Binding-site contacts:
Ligand atom N14 contacts residue MET216 of chain 2.C at 3.0 Å.
Ligand atom C20 contacts residue LEU275 of chain 2.C at 3.3 Å (hydrophobic).
Ligand atom C21 contacts residue LEU275 of chain 2.C at 3.6 Å (hydrophobic).
Ligand atom C25 contacts residue ASN279 of chain 2.C at 2.9 Å.
Ligand atom C41 contacts residue VAL215 of chain 2.C at 3.3 Å (hydrophobic).
Ligand atom C15 contacts residue LEU275 of chain 2.C at 3.5 Å (hydrophobic).
Ligand atom C25 contacts residue MET223 of chain 2.C at 3.7 Å (hydrophobic).
Ligand atom C24 contacts residue ASP220 of chain 2.C at 3.6 Å.
Ligand atom C44 contacts residue VAL215 of chain 2.C at 3.8 Å (hydrophobic).
Ligand atom C15 contacts residue MET216 of chain 2.C at 3.7 Å (hydrophobic).
Ligand atom C24 contacts residue LEU275 of chain 2.C at 3.4 Å (hydrophobic).
Ligand atom C19 contacts residue LEU158 of chain 2.C at 3.3 Å (hydrophobic).
Ligand atom C45 contacts residue LEU61 of chain 2.C at 3.1 Å (hydrophobic).
Ligand atom C22 contacts residue MET223 of chain 2.C at 3.7 Å (hydrophobic).
Ligand atom C44 contacts residue PHE57 of chain 2.C at 3.3 Å (hydrophobic).
Ligand atom O47 contacts residue GLY212 of chain 2.C at 3.5 Å (h-bond).
Ligand atom C40 contacts residue VAL215 of chain 2.C at 3.8 Å (hydrophobic).
Ligand atom C21 contacts residue ALA159 of chain 2.C at 3.5 Å (hydrophobic).
Ligand atom C23 contacts residue ALA159 of chain 2.C at 3.6 Å (hydrophobic).
Ligand atom N11 contacts residue MET216 of chain 2.C at 2.9 Å (h-bond).
Ligand atom C21 contacts residue LEU158 of chain 2.C at 3.5 Å (hydrophobic).
Ligand atom C46 contacts residue VAL215 of chain 2.C at 3.7 Å (hydrophobic).
Ligand atom C29 contacts residue GLY219 of chain 2.C at 3.8 Å.
Ligand atom C08 contacts residue MET216 of chain 2.C at 3.5 Å (hydrophobic).
Ligand atom C12 contacts residue MET216 of chain 2.C at 3.6 Å (hydrophobic).
Ligand atom C40 contacts residue MET216 of chain 2.C at 3.4 Å (hydrophobic).
Ligand atom C25 contacts residue LEU275 of chain 2.C at 3.7 Å (hydrophobic).
Ligand atom N17 contacts residue ASP162 of chain 2.C at 3.0 Å.
Ligand atom C43 contacts residue LEU61 of chain 2.C at 3.5 Å (hydrophobic).
Ligand atom C34 contacts residue MET216 of chain 2.C at 3.5 Å (hydrophobic).
Ligand atom C46 contacts residue LEU61 of chain 2.C at 3.6 Å (hydrophobic).
Ligand atom C23 contacts residue ASN279 of chain 2.C at 3.3 Å.
Ligand atom C22 contacts residue LEU275 of chain 2.C at 3.2 Å (hydrophobic).
Ligand atom O18 contacts residue TYR161 of chain 2.C at 3.0 Å.
Ligand atom C42 contacts residue VAL215 of chain 2.C at 3.6 Å (hydrophobic).
Ligand atom C24 contacts residue MET223 of chain 2.C at 3.2 Å (hydrophobic).
Ligand atom C45 contacts residue VAL215 of chain 2.C at 3.4 Å (hydrophobic).
Ligand atom C43 contacts residue VAL215 of chain 2.C at 3.2 Å (hydrophobic).
Ligand atom C46 contacts residue PHE57 of chain 2.C at 3.3 Å (hydrophobic).
Ligand atom C23 contacts residue LEU275 of chain 2.C at 3.4 Å (hydrophobic).

A protein and the small-molecule ligand that binds it are described below.
Small molecule (SMILES): CC(C)C[C@H](NC(=O)[C@H](Cc1ccccc1)C[C@H](O)[C@H](Cc1ccccc1)NC(=O)OC(C)(C)C)C(=O)N[C@@H](Cc1ccccc1)C(N)=O

Sequence of chain 2.C:
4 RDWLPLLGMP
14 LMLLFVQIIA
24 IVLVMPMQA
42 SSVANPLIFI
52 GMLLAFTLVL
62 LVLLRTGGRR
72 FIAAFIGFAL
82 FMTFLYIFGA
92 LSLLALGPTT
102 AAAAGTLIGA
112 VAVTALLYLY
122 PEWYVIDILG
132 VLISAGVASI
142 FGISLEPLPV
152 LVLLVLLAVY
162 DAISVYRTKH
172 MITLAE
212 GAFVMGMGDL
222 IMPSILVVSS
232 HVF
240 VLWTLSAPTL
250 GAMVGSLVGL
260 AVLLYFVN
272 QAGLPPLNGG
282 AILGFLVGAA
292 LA